Sequence of chain 1.B:
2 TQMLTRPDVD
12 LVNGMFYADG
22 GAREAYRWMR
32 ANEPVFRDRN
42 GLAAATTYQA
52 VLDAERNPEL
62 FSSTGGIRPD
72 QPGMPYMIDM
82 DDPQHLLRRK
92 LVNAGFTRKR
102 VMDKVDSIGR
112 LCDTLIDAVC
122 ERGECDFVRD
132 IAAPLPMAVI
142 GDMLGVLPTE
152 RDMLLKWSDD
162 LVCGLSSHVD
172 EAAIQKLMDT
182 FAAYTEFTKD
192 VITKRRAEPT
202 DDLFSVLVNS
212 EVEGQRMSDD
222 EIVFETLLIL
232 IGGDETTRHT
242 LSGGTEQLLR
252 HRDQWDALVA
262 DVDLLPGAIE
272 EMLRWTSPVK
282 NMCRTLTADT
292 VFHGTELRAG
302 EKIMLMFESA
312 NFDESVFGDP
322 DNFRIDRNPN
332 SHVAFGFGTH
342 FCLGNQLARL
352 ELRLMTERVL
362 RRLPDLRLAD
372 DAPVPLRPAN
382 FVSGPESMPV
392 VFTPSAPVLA

A protein and the small-molecule ligand that binds it are described below.
Small molecule (SMILES): CC(C)CCC[C@@H](C)[C@H]1CC[C@H]2[C@@H]3CC=C4C[C@@H](OS(=O)(=O)O)CC[C@]4(C)[C@H]3CC[C@]12C

Binding-site contacts:
Ligand atom C1 contacts residue PHE225 of chain 1.B at 3.9 Å (hydrophobic).
Ligand atom S1 contacts residue MET179 of chain 1.B at 4.0 Å.
Ligand atom C65 contacts residue GLY233 of chain 1.B at 4.0 Å.
Ligand atom C26 contacts residue LEU228 of chain 1.B at 3.8 Å (hydrophobic).
Ligand atom C60 contacts residue PHE382 of chain 1.B at 3.7 Å (hydrophobic).
Ligand atom O3 contacts residue GLN72 of chain 1.B at 3.9 Å.
Ligand atom C13 contacts residue MET75 of chain 1.B at 4.0 Å (hydrophobic).
Ligand atom C69 contacts residue MET283 of chain 1.B at 4.1 Å (hydrophobic).
Ligand atom C23 contacts residue LEU228 of chain 1.B at 3.9 Å (hydrophobic).
Ligand atom C32 contacts residue ARG69 of chain 1.B at 4.0 Å.
Ligand atom C69 contacts residue LEU229 of chain 1.B at 4.0 Å (hydrophobic).
Ligand atom C35 contacts residue TYR77 of chain 1.B at 4.0 Å (hydrophobic).
Ligand atom C9 contacts residue MET179 of chain 1.B at 4.0 Å (hydrophobic).
Ligand atom C4 contacts residue PHE182 of chain 1.B at 3.7 Å (hydrophobic).
Ligand atom C69 contacts residue HEM1 of chain 1.G at 3.6 Å.
Ligand atom C32 contacts residue LEU166 of chain 1.B at 4.0 Å (hydrophobic).
Ligand atom C50 contacts residue ILE232 of chain 1.B at 3.8 Å (hydrophobic).
Ligand atom C57 contacts residue LEU229 of chain 1.B at 4.1 Å (hydrophobic).
Ligand atom C65 contacts residue PHE382 of chain 1.B at 4.0 Å (hydrophobic).
Ligand atom C15 contacts residue GLN72 of chain 1.B at 4.0 Å.
Ligand atom C65 contacts residue THR237 of chain 1.B at 3.9 Å.
Ligand atom C44 contacts residue PHE182 of chain 1.B at 3.9 Å (hydrophobic).
Ligand atom C69 contacts residue GLY233 of chain 1.B at 4.1 Å.
Ligand atom C63 contacts residue LEU229 of chain 1.B at 4.0 Å (hydrophobic).
Ligand atom C50 contacts residue LEU228 of chain 1.B at 3.9 Å (hydrophobic).
Ligand atom C57 contacts residue ILE232 of chain 1.B at 3.7 Å (hydrophobic).
Ligand atom C54 contacts residue PHE382 of chain 1.B at 3.9 Å (hydrophobic).
Ligand atom C63 contacts residue GLY233 of chain 1.B at 3.8 Å.
Ligand atom C50 contacts residue TYR77 of chain 1.B at 4.0 Å (hydrophobic).
Ligand atom C44 contacts residue LEU162 of chain 1.B at 4.0 Å (hydrophobic).
Ligand atom C50 contacts residue LEU229 of chain 1.B at 4.0 Å (hydrophobic).
Ligand atom C57 contacts residue PHE382 of chain 1.B at 3.6 Å (hydrophobic).
Ligand atom C38 contacts residue TYR77 of chain 1.B at 3.5 Å (hydrophobic).
Ligand atom C1 contacts residue PHE182 of chain 1.B at 3.9 Å (hydrophobic).
Ligand atom C13 contacts residue GLN72 of chain 1.B at 3.8 Å.
Ligand atom O2 contacts residue MET179 of chain 1.B at 3.2 Å.
Ligand atom O6 contacts residue MET179 of chain 1.B at 3.4 Å.
Ligand atom C44 contacts residue LEU178 of chain 1.B at 3.8 Å (hydrophobic).
Ligand atom C60 contacts residue LEU229 of chain 1.B at 3.6 Å (hydrophobic).
Ligand atom C35 contacts residue PHE382 of chain 1.B at 3.9 Å (hydrophobic).